A small-molecule ligand and the protein it binds are described below.
Small molecule (SMILES): CC(=O)N[C@H]1[C@H](O[C@H]2[C@H](O)[C@@H](NC(C)=O)CO[C@@H]2CO)O[C@H](CO)[C@@H](O)[C@@H]1O

Binding-site contacts:
Ligand atom C2 contacts residue ASN280 of chain 47.E at 2.5 Å.
Ligand atom C1 contacts residue ASN280 of chain 47.E at 1.4 Å.
Ligand atom C4 contacts residue ASN280 of chain 47.E at 4.2 Å.
Ligand atom C3 contacts residue ASN280 of chain 47.E at 3.8 Å.
Ligand atom C8 contacts residue GLY296 of chain 47.E at 4.4 Å.
Ligand atom O7 contacts residue ASN280 of chain 47.E at 4.4 Å.
Ligand atom N2 contacts residue ASN280 of chain 47.E at 2.9 Å (h-bond).
Ligand atom C7 contacts residue ASN280 of chain 47.E at 3.9 Å.
Ligand atom C8 contacts residue ARG324 of chain 47.E at 4.2 Å.
Ligand atom O5 contacts residue ASN280 of chain 47.E at 2.4 Å (h-bond).
Ligand atom C5 contacts residue ASN280 of chain 47.E at 3.7 Å.

Sequence of chain 47.E:
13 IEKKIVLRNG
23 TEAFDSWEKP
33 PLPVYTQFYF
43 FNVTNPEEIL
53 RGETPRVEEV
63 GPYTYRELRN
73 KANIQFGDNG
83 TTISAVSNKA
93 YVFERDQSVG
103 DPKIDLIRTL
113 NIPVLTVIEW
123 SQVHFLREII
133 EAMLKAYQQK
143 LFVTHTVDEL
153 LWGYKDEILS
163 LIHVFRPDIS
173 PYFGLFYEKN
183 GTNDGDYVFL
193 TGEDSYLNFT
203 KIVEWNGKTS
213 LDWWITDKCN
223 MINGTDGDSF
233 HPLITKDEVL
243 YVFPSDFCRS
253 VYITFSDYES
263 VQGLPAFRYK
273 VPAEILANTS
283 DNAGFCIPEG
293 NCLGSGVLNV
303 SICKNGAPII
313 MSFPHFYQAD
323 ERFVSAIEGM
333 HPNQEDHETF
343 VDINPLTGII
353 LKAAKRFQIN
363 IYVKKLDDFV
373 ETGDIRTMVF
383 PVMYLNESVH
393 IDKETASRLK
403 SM